Binding-site contacts:
Ligand atom C4 contacts residue ASN98 of chain 1.A at 4.2 Å.
Ligand atom C5 contacts residue ASN98 of chain 1.A at 3.6 Å.
Ligand atom C1 contacts residue ASN98 of chain 1.A at 1.4 Å.
Ligand atom C8 contacts residue ASN98 of chain 1.A at 3.5 Å.
Ligand atom C2 contacts residue GLU97 of chain 1.A at 4.3 Å.
Ligand atom O5 contacts residue ASN98 of chain 1.A at 2.4 Å (h-bond).
Ligand atom C7 contacts residue ASN98 of chain 1.A at 3.5 Å.
Ligand atom C1 contacts residue GLU97 of chain 1.A at 4.2 Å.
Ligand atom N2 contacts residue ASN98 of chain 1.A at 2.7 Å (h-bond).
Ligand atom C2 contacts residue ASN98 of chain 1.A at 2.3 Å.
Ligand atom O2 contacts residue ASN98 of chain 1.A at 4.3 Å.
Ligand atom N2 contacts residue GLU97 of chain 1.A at 3.8 Å.
Ligand atom C3 contacts residue ASN98 of chain 1.A at 3.7 Å.
Ligand atom C8 contacts residue ASP95 of chain 1.A at 4.0 Å.
Ligand atom C3 contacts residue GLU97 of chain 1.A at 4.4 Å.

Sequence of chain 1.A:
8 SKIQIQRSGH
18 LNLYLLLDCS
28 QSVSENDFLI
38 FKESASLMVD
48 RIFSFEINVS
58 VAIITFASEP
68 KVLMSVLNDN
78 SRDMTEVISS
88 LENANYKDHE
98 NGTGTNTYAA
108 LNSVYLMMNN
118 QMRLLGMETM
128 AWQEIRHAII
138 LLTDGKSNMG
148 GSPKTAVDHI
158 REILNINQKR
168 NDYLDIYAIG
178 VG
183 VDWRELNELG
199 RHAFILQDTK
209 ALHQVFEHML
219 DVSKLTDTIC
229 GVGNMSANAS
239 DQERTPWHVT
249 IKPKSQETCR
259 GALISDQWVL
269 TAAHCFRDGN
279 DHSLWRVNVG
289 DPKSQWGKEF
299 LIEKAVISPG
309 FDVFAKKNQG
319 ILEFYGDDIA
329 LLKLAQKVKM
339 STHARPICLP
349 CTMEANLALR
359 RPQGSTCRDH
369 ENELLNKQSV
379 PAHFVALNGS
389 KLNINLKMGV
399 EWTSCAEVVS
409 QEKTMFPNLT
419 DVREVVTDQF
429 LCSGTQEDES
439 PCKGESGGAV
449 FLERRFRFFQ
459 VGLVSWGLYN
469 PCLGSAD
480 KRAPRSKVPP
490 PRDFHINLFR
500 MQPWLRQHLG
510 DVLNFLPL

The protein below binds the small molecule below.
Small molecule (SMILES): CC(=O)N[C@H]1[C@H](O[C@H]2[C@H](O)[C@@H](NC(C)=O)CO[C@@H]2CO[C@H]2O[C@@H](C)[C@@H](O)[C@@H](O)[C@@H]2O)O[C@H](CO)[C@@H](O)[C@@H]1O[C@@H]1O[C@H](CO)[C@@H](O)[C@H](O)[C@@H]1O